Sequence of chain 1.D:
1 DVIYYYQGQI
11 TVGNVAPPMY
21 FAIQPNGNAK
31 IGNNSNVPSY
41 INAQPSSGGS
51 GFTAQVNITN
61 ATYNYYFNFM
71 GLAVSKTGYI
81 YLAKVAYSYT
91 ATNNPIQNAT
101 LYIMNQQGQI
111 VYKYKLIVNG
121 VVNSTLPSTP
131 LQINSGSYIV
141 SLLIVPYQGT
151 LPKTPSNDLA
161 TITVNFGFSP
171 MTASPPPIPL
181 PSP

This small molecule binds to this protein.
Small molecule (SMILES): CC(=O)N[C@H]1[C@H](O[C@H]2[C@H](O)[C@@H](NC(C)=O)CO[C@@H]2CO)O[C@H](CO[C@H]2O[C@H](CO)[C@@H](O)[C@H](O)[C@@H]2O)[C@@H](O[C@H]2O[C@H](CO)[C@@H](O)[C@H](O)[C@@H]2O)[C@@H]1O[C@@H]1O[C@H](CS(=O)(=O)O)[C@@H](O[C@@H]2O[C@H](CO)[C@@H](O)[C@H](O)[C@H]2O)[C@H](O)[C@H]1O

Binding-site contacts:
Ligand atom O7 contacts residue GLY48 of chain 1.D at 2.9 Å (h-bond).
Ligand atom C8 contacts residue PRO17 of chain 1.D at 3.8 Å (hydrophobic).
Ligand atom N2 contacts residue GLY48 of chain 1.D at 3.9 Å.
Ligand atom C7 contacts residue PRO17 of chain 1.D at 3.9 Å (hydrophobic).
Ligand atom N2 contacts residue PRO17 of chain 1.D at 4.1 Å.
Ligand atom C7 contacts residue LEU151 of chain 1.C at 3.8 Å (hydrophobic).
Ligand atom C7 contacts residue LYS153 of chain 1.C at 4.1 Å.
Ligand atom C7 contacts residue PRO152 of chain 1.C at 4.0 Å (hydrophobic).
Ligand atom O7 contacts residue PRO152 of chain 1.C at 3.8 Å.
Ligand atom O6 contacts residue LYS153 of chain 1.C at 4.1 Å.
Ligand atom N2 contacts residue ASN60 of chain 1.C at 3.0 Å (h-bond).
Ligand atom N2 contacts residue LEU151 of chain 1.C at 4.1 Å.
Ligand atom C8 contacts residue LEU151 of chain 1.C at 3.4 Å (hydrophobic).
Ligand atom O4 contacts residue LEU151 of chain 1.C at 4.0 Å.
Ligand atom O5 contacts residue GLY48 of chain 1.D at 3.7 Å.
Ligand atom O7 contacts residue TYR20 of chain 1.D at 4.0 Å.
Ligand atom O6 contacts residue LYS153 of chain 1.C at 3.8 Å.
Ligand atom C7 contacts residue ASN60 of chain 1.C at 3.6 Å.
Ligand atom O4 contacts residue LYS153 of chain 1.C at 3.9 Å.
Ligand atom C8 contacts residue TYR20 of chain 1.D at 3.7 Å (hydrophobic).
Ligand atom O7 contacts residue LYS153 of chain 1.C at 3.6 Å (salt-bridge).
Ligand atom O6 contacts residue LEU151 of chain 1.C at 2.6 Å (h-bond).
Ligand atom C3 contacts residue ASN60 of chain 1.C at 3.8 Å.
Ligand atom C5 contacts residue ASN60 of chain 1.C at 3.7 Å.
Ligand atom O6 contacts residue THR150 of chain 1.C at 4.2 Å.
Ligand atom O7 contacts residue ASN60 of chain 1.C at 3.6 Å (h-bond).
Ligand atom C2 contacts residue GLY48 of chain 1.D at 3.5 Å.
Ligand atom C8 contacts residue PRO152 of chain 1.C at 4.0 Å (hydrophobic).
Ligand atom C6 contacts residue LEU151 of chain 1.C at 3.2 Å (hydrophobic).
Ligand atom O5 contacts residue ASN60 of chain 1.C at 2.3 Å (h-bond).
Ligand atom C2 contacts residue ASN60 of chain 1.C at 2.5 Å.
Ligand atom C7 contacts residue GLY48 of chain 1.D at 3.8 Å.
Ligand atom C1 contacts residue GLY48 of chain 1.D at 3.4 Å.
Ligand atom O6 contacts residue GLY149 of chain 1.C at 3.0 Å (h-bond).
Ligand atom C8 contacts residue THR150 of chain 1.C at 3.8 Å.
Ligand atom C5 contacts residue LEU151 of chain 1.C at 3.3 Å (hydrophobic).
Ligand atom C6 contacts residue GLY149 of chain 1.C at 3.5 Å.
Ligand atom C8 contacts residue GLY149 of chain 1.C at 3.4 Å.
Ligand atom C1 contacts residue ASN60 of chain 1.C at 1.4 Å.
Ligand atom N2 contacts residue GLY149 of chain 1.C at 4.2 Å.

Sequence of chain 1.C:
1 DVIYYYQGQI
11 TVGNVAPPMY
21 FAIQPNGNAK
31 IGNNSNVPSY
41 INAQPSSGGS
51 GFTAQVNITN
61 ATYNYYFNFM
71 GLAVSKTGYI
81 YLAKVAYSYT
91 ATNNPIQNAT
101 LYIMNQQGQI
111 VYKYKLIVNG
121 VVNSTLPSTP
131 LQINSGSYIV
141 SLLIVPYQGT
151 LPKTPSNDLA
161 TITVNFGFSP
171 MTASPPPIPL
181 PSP